Binding-site contacts:
Ligand atom C3 contacts residue ASN169 of chain 1.A at 3.8 Å.
Ligand atom O5 contacts residue GLN585 of chain 1.A at 3.9 Å.
Ligand atom O6 contacts residue GLN585 of chain 1.A at 3.8 Å.
Ligand atom O6 contacts residue LYS172 of chain 1.A at 4.4 Å.
Ligand atom O7 contacts residue GLN585 of chain 1.A at 4.0 Å.
Ligand atom C1 contacts residue ASN169 of chain 1.A at 1.4 Å.
Ligand atom C7 contacts residue ASN169 of chain 1.A at 3.2 Å.
Ligand atom C8 contacts residue CYS416 of chain 1.P at 3.5 Å (hydrophobic).
Ligand atom C2 contacts residue GLN585 of chain 1.A at 4.0 Å.
Ligand atom C8 contacts residue CYS430 of chain 1.P at 4.3 Å (hydrophobic).
Ligand atom C5 contacts residue ASN169 of chain 1.A at 3.7 Å.
Ligand atom C8 contacts residue THR428 of chain 1.P at 4.0 Å.
Ligand atom O7 contacts residue VAL586 of chain 1.A at 4.3 Å.
Ligand atom O5 contacts residue ASN169 of chain 1.A at 2.4 Å (h-bond).
Ligand atom C8 contacts residue ASN169 of chain 1.A at 4.3 Å.
Ligand atom O7 contacts residue ASN169 of chain 1.A at 3.1 Å (h-bond).
Ligand atom C6 contacts residue THR171 of chain 1.A at 4.3 Å.
Ligand atom N2 contacts residue ASN169 of chain 1.A at 2.9 Å (h-bond).
Ligand atom C1 contacts residue GLN585 of chain 1.A at 4.2 Å.
Ligand atom C8 contacts residue THR588 of chain 1.A at 4.5 Å.
Ligand atom C4 contacts residue ASN169 of chain 1.A at 4.2 Å.
Ligand atom C2 contacts residue ASN169 of chain 1.A at 2.5 Å.

Sequence of chain 1.A:
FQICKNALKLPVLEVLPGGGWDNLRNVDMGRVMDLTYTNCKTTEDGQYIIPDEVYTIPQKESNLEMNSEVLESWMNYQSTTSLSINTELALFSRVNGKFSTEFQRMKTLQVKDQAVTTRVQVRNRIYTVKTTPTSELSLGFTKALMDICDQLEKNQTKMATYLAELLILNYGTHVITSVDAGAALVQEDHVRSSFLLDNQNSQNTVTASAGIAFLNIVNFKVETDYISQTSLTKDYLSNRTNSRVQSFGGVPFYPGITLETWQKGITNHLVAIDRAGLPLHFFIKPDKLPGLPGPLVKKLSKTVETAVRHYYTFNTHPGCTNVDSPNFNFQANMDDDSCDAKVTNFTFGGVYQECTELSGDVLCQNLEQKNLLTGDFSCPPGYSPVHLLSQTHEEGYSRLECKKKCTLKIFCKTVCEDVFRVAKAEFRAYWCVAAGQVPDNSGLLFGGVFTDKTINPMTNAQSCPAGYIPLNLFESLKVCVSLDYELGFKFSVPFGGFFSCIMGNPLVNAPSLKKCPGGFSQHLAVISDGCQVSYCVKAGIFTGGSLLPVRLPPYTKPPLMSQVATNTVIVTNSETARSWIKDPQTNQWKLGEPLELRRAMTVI

Sequence of chain 1.P:
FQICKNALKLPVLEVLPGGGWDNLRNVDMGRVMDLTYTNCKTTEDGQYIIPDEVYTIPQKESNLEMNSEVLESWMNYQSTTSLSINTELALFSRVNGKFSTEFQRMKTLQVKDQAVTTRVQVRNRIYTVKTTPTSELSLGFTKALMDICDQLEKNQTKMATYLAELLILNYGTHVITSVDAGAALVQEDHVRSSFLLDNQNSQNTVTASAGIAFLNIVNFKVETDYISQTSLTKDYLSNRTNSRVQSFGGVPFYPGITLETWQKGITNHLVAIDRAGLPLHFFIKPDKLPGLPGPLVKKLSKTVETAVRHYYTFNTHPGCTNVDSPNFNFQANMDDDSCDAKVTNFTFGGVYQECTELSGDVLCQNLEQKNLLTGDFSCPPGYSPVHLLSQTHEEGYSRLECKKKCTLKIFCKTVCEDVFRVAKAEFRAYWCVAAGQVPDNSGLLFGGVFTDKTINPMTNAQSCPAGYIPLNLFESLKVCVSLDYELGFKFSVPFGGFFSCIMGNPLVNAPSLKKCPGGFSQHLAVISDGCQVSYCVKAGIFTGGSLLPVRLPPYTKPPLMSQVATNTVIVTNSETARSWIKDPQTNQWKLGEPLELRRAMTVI

The protein below binds the small molecule below.
Small molecule (SMILES): CC(=O)N[C@@H]1[C@@H](O)[C@H](O)[C@@H](CO)O[C@H]1O